Sequence of chain 1.B:
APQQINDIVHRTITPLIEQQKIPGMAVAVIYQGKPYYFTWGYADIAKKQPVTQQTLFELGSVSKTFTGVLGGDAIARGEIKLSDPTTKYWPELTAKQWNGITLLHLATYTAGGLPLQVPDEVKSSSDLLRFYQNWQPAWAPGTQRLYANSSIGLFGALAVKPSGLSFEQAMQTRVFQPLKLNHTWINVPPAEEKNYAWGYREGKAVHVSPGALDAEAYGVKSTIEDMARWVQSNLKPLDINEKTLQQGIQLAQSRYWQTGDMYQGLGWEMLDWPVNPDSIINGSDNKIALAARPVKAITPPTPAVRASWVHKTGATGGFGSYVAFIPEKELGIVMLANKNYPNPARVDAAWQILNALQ

Binding-site contacts:
Ligand atom C06 contacts residue SER61 of chain 1.B at 2.5 Å.
Ligand atom O04 contacts residue ALA315 of chain 1.B at 2.8 Å (h-bond).
Ligand atom N07 contacts residue PO41 of chain 1.H at 3.0 Å (h-bond).
Ligand atom O10 contacts residue TYR218 of chain 1.B at 4.3 Å.
Ligand atom B03 contacts residue ALA315 of chain 1.B at 4.1 Å.
Ligand atom O05 contacts residue LYS64 of chain 1.B at 4.2 Å.
Ligand atom B03 contacts residue SER61 of chain 1.B at 1.4 Å.
Ligand atom C06 contacts residue TYR147 of chain 1.B at 4.3 Å (hydrophobic).
Ligand atom O05 contacts residue SER61 of chain 1.B at 2.3 Å (h-bond).
Ligand atom O09 contacts residue ALA315 of chain 1.B at 3.9 Å.
Ligand atom S08 contacts residue ALA315 of chain 1.B at 3.6 Å.
Ligand atom S08 contacts residue ASN149 of chain 1.B at 4.2 Å.
Ligand atom O09 contacts residue PO41 of chain 1.H at 3.2 Å (h-bond).
Ligand atom C11 contacts residue TYR218 of chain 1.B at 3.5 Å (hydrophobic).
Ligand atom CL1 contacts residue VAL208 of chain 1.B at 4.2 Å.
Ligand atom C06 contacts residue ASN149 of chain 1.B at 3.8 Å.
Ligand atom O04 contacts residue SER61 of chain 1.B at 2.3 Å (h-bond).
Ligand atom O10 contacts residue ASN149 of chain 1.B at 3.0 Å (h-bond).
Ligand atom B03 contacts residue PO41 of chain 1.H at 3.8 Å.
Ligand atom O09 contacts residue GLN117 of chain 1.B at 4.1 Å.
Ligand atom O04 contacts residue PO41 of chain 1.H at 4.2 Å.
Ligand atom B03 contacts residue LYS64 of chain 1.B at 3.8 Å.
Ligand atom O04 contacts residue GLY60 of chain 1.B at 4.0 Å.
Ligand atom O05 contacts residue PO41 of chain 1.H at 2.7 Å (h-bond).
Ligand atom C11 contacts residue THR316 of chain 1.B at 4.2 Å.
Ligand atom C06 contacts residue LYS64 of chain 1.B at 3.9 Å.
Ligand atom C11 contacts residue ALA315 of chain 1.B at 3.4 Å (hydrophobic).
Ligand atom CL1 contacts residue TYR218 of chain 1.B at 3.8 Å.
Ligand atom C06 contacts residue ALA315 of chain 1.B at 4.1 Å (hydrophobic).
Ligand atom C06 contacts residue PO41 of chain 1.H at 3.2 Å.
Ligand atom O05 contacts residue TYR147 of chain 1.B at 2.6 Å (h-bond).
Ligand atom S08 contacts residue PO41 of chain 1.H at 3.4 Å (h-bond).
Ligand atom S08 contacts residue GLN117 of chain 1.B at 4.2 Å.
Ligand atom CL1 contacts residue THR316 of chain 1.B at 4.3 Å.
Ligand atom B03 contacts residue TYR147 of chain 1.B at 3.4 Å.
Ligand atom O10 contacts residue PO41 of chain 1.H at 3.3 Å (h-bond).
Ligand atom O04 contacts residue GLY314 of chain 1.B at 3.6 Å.
Ligand atom O10 contacts residue GLN117 of chain 1.B at 3.0 Å (h-bond).
Ligand atom N07 contacts residue ALA315 of chain 1.B at 3.0 Å (h-bond).
Ligand atom N07 contacts residue SER61 of chain 1.B at 3.6 Å.

This small molecule binds to this protein.
Small molecule (SMILES): O=S(=O)(CCl)NCB(O)O